The protein below binds the small molecule below.
Small molecule (SMILES): O=C1c2c(O)c(=O)ccn2N([C@@H]2c3ccccc3SCc3c2ccc(F)c3F)[C@@H]2COCCN12

Sequence of chain 2.A:
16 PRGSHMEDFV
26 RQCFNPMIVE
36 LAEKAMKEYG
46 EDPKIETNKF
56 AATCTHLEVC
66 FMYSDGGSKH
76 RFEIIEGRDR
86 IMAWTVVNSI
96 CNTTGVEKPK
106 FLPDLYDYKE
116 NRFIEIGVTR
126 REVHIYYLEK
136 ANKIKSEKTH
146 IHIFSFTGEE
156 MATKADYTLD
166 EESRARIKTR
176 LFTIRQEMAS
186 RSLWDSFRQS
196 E

Binding-site contacts:
Ligand atom O2 contacts residue HIS61 of chain 2.A at 3.4 Å.
Ligand atom C6 contacts residue MN1 of chain 2.E at 3.0 Å.
Ligand atom O2 contacts residue GLU120 of chain 2.A at 3.0 Å (salt-bridge).
Ligand atom O2 contacts residue MN1 of chain 2.E at 2.1 Å.
Ligand atom O1 contacts residue MN1 of chain 2.D at 2.0 Å.
Ligand atom C6 contacts residue GLU81 of chain 2.A at 3.7 Å.
Ligand atom O1 contacts residue ILE121 of chain 2.A at 3.0 Å (h-bond).
Ligand atom C5 contacts residue GLU120 of chain 2.A at 3.5 Å.
Ligand atom O3 contacts residue GLU81 of chain 2.A at 2.9 Å (salt-bridge).
Ligand atom C19 contacts residue HIS61 of chain 2.A at 3.5 Å.
Ligand atom C22 contacts residue ALA40 of chain 2.A at 3.7 Å (hydrophobic).
Ligand atom O3 contacts residue MN1 of chain 2.E at 1.9 Å.
Ligand atom C17 contacts residue THR58 of chain 2.A at 3.8 Å.
Ligand atom C5 contacts residue MN1 of chain 2.E at 3.2 Å.
Ligand atom C10 contacts residue TYR44 of chain 2.A at 3.6 Å (hydrophobic).
Ligand atom F2 contacts residue TYR44 of chain 2.A at 3.2 Å.
Ligand atom C1 contacts residue MN1 of chain 2.D at 2.8 Å.
Ligand atom O2 contacts residue GLU81 of chain 2.A at 3.7 Å.
Ligand atom F2 contacts residue GLU46 of chain 2.A at 3.2 Å.
Ligand atom C23 contacts residue TYR44 of chain 2.A at 3.8 Å (hydrophobic).
Ligand atom C2 contacts residue LYS135 of chain 2.A at 3.8 Å.
Ligand atom O1 contacts residue LYS135 of chain 2.A at 3.2 Å (salt-bridge).
Ligand atom F2 contacts residue MET41 of chain 2.A at 3.3 Å.
Ligand atom C9 contacts residue TYR44 of chain 2.A at 3.4 Å (hydrophobic).
Ligand atom C22 contacts residue TYR44 of chain 2.A at 3.5 Å (hydrophobic).
Ligand atom C1 contacts residue LYS135 of chain 2.A at 3.5 Å.
Ligand atom S3 contacts residue LYS54 of chain 2.A at 3.7 Å.
Ligand atom F1 contacts residue LYS54 of chain 2.A at 3.4 Å.
Ligand atom C4 contacts residue MN1 of chain 2.E at 3.6 Å.
Ligand atom C18 contacts residue THR58 of chain 2.A at 3.7 Å.
Ligand atom C1 contacts residue HIS61 of chain 2.A at 3.8 Å.
Ligand atom C2 contacts residue TYR131 of chain 2.A at 3.7 Å (hydrophobic).
Ligand atom O2 contacts residue MN1 of chain 2.D at 2.4 Å.
Ligand atom C1 contacts residue GLU120 of chain 2.A at 3.3 Å.
Ligand atom O1 contacts residue GLU120 of chain 2.A at 2.6 Å (salt-bridge).
Ligand atom C19 contacts residue THR58 of chain 2.A at 3.8 Å.
Ligand atom F1 contacts residue GLU46 of chain 2.A at 3.7 Å.
Ligand atom C5 contacts residue MN1 of chain 2.D at 3.0 Å.
Ligand atom O1 contacts residue HIS61 of chain 2.A at 3.2 Å (h-bond).
Ligand atom O2 contacts residue ASP109 of chain 2.A at 3.1 Å (salt-bridge).